A small-molecule ligand and the protein it binds are described below.
Small molecule (SMILES): CC(C)CCC[C@@H](C)[C@H]1CC[C@H]2[C@@H]3CC=C4C[C@@H](O)CC[C@]4(C)[C@H]3CC[C@]12C

Sequence of chain 1.E:
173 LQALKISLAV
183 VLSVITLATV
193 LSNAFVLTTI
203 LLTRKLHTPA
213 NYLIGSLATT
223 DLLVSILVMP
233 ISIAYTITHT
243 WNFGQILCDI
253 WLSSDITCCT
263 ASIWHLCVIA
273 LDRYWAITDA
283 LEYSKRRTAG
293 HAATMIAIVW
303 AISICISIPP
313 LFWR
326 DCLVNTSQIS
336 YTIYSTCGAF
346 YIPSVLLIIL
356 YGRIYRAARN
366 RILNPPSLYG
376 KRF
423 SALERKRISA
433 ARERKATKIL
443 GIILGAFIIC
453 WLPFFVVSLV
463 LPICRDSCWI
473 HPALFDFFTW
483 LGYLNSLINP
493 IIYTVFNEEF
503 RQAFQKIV

Binding-site contacts:
Ligand atom C6 contacts residue LYS440 of chain 1.E at 4.3 Å.
Ligand atom C27 contacts residue ILE490 of chain 1.E at 3.8 Å (hydrophobic).
Ligand atom C2 contacts residue THR439 of chain 1.E at 4.4 Å.
Ligand atom C25 contacts residue ILE451 of chain 1.E at 4.1 Å (hydrophobic).
Ligand atom C26 contacts residue ILE490 of chain 1.E at 4.2 Å (hydrophobic).
Ligand atom C17 contacts residue ILE444 of chain 1.E at 3.5 Å (hydrophobic).
Ligand atom C27 contacts residue ALA448 of chain 1.E at 4.0 Å (hydrophobic).
Ligand atom C14 contacts residue ILE444 of chain 1.E at 4.3 Å (hydrophobic).
Ligand atom C15 contacts residue LYS440 of chain 1.E at 4.4 Å.
Ligand atom C12 contacts residue GLY443 of chain 1.E at 4.1 Å.
Ligand atom C21 contacts residue GLY447 of chain 1.E at 4.3 Å.
Ligand atom C1 contacts residue THR439 of chain 1.E at 4.4 Å.
Ligand atom C23 contacts residue ILE451 of chain 1.E at 4.0 Å (hydrophobic).
Ligand atom C21 contacts residue GLY443 of chain 1.E at 4.1 Å.
Ligand atom C27 contacts residue ILE451 of chain 1.E at 3.9 Å (hydrophobic).
Ligand atom C22 contacts residue ILE444 of chain 1.E at 4.4 Å (hydrophobic).
Ligand atom C12 contacts residue ILE444 of chain 1.E at 4.4 Å (hydrophobic).
Ligand atom C3 contacts residue THR439 of chain 1.E at 4.2 Å.
Ligand atom C27 contacts residue CYS452 of chain 1.E at 3.9 Å (hydrophobic).
Ligand atom C4 contacts residue THR439 of chain 1.E at 4.2 Å.
Ligand atom C15 contacts residue ILE444 of chain 1.E at 4.0 Å (hydrophobic).
Ligand atom C7 contacts residue LYS440 of chain 1.E at 4.2 Å.
Ligand atom C16 contacts residue ILE444 of chain 1.E at 3.5 Å (hydrophobic).